A protein and the small-molecule ligand that binds it are described below.
Small molecule (SMILES): CNC(=O)[C@H](CC(=O)O)NC(=O)[C@H](Cc1c[nH]c2ccccc12)NC(=O)[C@H](Cc1ccc(OP(=O)(O)O)cc1)NC(=O)[C@H](Cc1ccc(O)cc1)NC(=O)[C@@H](N)CC(C)C

Binding-site contacts:
Ligand atom CA contacts residue HIS56 of chain 1.A at 3.4 Å.
Ligand atom CE1 contacts residue ARG38 of chain 1.A at 3.9 Å.
Ligand atom CD2 contacts residue ARG17 of chain 1.A at 3.4 Å.
Ligand atom CZ contacts residue ARG17 of chain 1.A at 3.8 Å.
Ligand atom CA contacts residue ARG17 of chain 1.A at 3.9 Å.
Ligand atom CE2 contacts residue ARG17 of chain 1.A at 3.9 Å.
Ligand atom CH2 contacts residue LEU88 of chain 1.A at 3.1 Å (hydrophobic).
Ligand atom P contacts residue ARG17 of chain 1.A at 3.9 Å.
Ligand atom NE1 contacts residue TYR89 of chain 1.A at 3.6 Å.
Ligand atom O1P contacts residue ARG17 of chain 1.A at 3.9 Å.
Ligand atom O3P contacts residue ARG17 of chain 1.A at 2.8 Å (salt-bridge).
Ligand atom CZ2 contacts residue LEU88 of chain 1.A at 3.8 Å (hydrophobic).
Ligand atom CG contacts residue ARG17 of chain 1.A at 3.9 Å.
Ligand atom CE2 contacts residue ARG17 of chain 1.A at 3.3 Å.
Ligand atom CZ contacts residue ARG38 of chain 1.A at 3.6 Å.
Ligand atom CE2 contacts residue TYR89 of chain 1.A at 3.5 Å (hydrophobic).
Ligand atom CD2 contacts residue ARG58 of chain 1.A at 3.7 Å.
Ligand atom O contacts residue ARG17 of chain 1.A at 2.7 Å (salt-bridge).
Ligand atom P contacts residue ARG36 of chain 1.A at 3.7 Å.
Ligand atom N contacts residue HIS56 of chain 1.A at 2.8 Å (h-bond).
Ligand atom CE1 contacts residue ARG17 of chain 1.A at 3.4 Å.
Ligand atom CE2 contacts residue ARG38 of chain 1.A at 3.9 Å.
Ligand atom CE1 contacts residue ARG58 of chain 1.A at 3.6 Å.
Ligand atom OH contacts residue ARG38 of chain 1.A at 3.0 Å (salt-bridge).
Ligand atom CD1 contacts residue ARG17 of chain 1.A at 3.6 Å.
Ligand atom CZ contacts residue ARG17 of chain 1.A at 3.4 Å.
Ligand atom P contacts residue ARG38 of chain 1.A at 3.8 Å.
Ligand atom CZ2 contacts residue TYR89 of chain 1.A at 3.7 Å (hydrophobic).
Ligand atom O contacts residue HIS56 of chain 1.A at 3.7 Å.
Ligand atom C contacts residue ARG17 of chain 1.A at 3.6 Å.
Ligand atom O2P contacts residue ARG36 of chain 1.A at 2.8 Å (salt-bridge).
Ligand atom CD2 contacts residue HIS56 of chain 1.A at 3.6 Å.
Ligand atom CA contacts residue HIS56 of chain 1.A at 3.8 Å.
Ligand atom C contacts residue HIS56 of chain 1.A at 3.5 Å.
Ligand atom OH contacts residue ARG17 of chain 1.A at 3.2 Å.
Ligand atom CB contacts residue HIS56 of chain 1.A at 3.8 Å.
Ligand atom CB contacts residue HIS56 of chain 1.A at 3.7 Å.
Ligand atom CD1 contacts residue ARG58 of chain 1.A at 3.5 Å.
Ligand atom O3P contacts residue ARG36 of chain 1.A at 2.6 Å (salt-bridge).
Ligand atom O2P contacts residue ARG38 of chain 1.A at 3.3 Å (salt-bridge).

Sequence of chain 1.A:
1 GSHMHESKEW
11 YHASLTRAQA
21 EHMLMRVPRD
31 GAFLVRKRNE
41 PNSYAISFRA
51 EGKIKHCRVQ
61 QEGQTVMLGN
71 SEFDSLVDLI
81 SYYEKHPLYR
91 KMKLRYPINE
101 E